A small-molecule ligand and the protein it binds are described below.
Small molecule (SMILES): CC(=O)N[C@H]1[C@H](O[C@H]2[C@H](O)[C@@H](NC(C)=O)CO[C@@H]2CO[C@@H]2O[C@@H](C)[C@@H](O)[C@@H](O)[C@@H]2O)O[C@H](CO)[C@@H](O[C@@H]2O[C@H](CO)[C@@H](O)[C@H](O)[C@@H]2O)[C@@H]1O

Sequence of chain 1.F:
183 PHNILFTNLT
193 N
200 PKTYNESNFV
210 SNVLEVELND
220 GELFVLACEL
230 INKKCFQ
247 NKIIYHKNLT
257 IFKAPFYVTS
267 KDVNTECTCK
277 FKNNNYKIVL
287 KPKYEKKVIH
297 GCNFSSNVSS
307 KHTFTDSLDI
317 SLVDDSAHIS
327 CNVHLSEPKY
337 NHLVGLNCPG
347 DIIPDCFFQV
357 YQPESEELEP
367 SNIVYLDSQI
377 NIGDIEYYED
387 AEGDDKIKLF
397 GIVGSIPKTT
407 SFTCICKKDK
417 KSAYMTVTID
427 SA

Sequence of chain 1.J:
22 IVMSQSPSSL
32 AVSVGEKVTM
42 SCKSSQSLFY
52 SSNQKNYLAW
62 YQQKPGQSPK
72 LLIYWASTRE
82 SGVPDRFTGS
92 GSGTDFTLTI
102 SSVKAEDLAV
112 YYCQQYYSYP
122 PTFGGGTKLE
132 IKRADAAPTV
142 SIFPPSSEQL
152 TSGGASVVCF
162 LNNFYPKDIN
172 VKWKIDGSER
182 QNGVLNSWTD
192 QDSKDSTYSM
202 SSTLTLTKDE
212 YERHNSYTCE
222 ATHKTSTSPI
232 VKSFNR

Binding-site contacts:
Ligand atom C8 contacts residue GLU205 of chain 1.F at 3.2 Å.
Ligand atom O7 contacts residue LYS56 of chain 1.J at 3.6 Å.
Ligand atom C2 contacts residue ASN204 of chain 1.F at 2.5 Å.
Ligand atom C3 contacts residue ASN54 of chain 1.J at 3.2 Å.
Ligand atom C6 contacts residue THR202 of chain 1.F at 3.2 Å.
Ligand atom N2 contacts residue ASN204 of chain 1.F at 2.9 Å (h-bond).
Ligand atom C6 contacts residue SER53 of chain 1.J at 3.7 Å.
Ligand atom C7 contacts residue ASN204 of chain 1.F at 3.1 Å.
Ligand atom C1 contacts residue SER53 of chain 1.J at 3.9 Å.
Ligand atom N2 contacts residue TYR51 of chain 1.J at 3.9 Å.
Ligand atom O6 contacts residue SER53 of chain 1.J at 3.6 Å.
Ligand atom O4 contacts residue THR202 of chain 1.F at 3.3 Å.
Ligand atom C1 contacts residue ASN54 of chain 1.J at 4.0 Å.
Ligand atom C3 contacts residue ASN204 of chain 1.F at 3.8 Å.
Ligand atom C5 contacts residue ASN204 of chain 1.F at 3.7 Å.
Ligand atom C1 contacts residue ASN204 of chain 1.F at 1.4 Å.
Ligand atom C6 contacts residue ASN204 of chain 1.F at 3.9 Å.
Ligand atom O4 contacts residue SER53 of chain 1.J at 3.8 Å.
Ligand atom C8 contacts residue TYR51 of chain 1.J at 3.7 Å (hydrophobic).
Ligand atom C2 contacts residue GLN55 of chain 1.J at 3.6 Å.
Ligand atom O3 contacts residue GLN55 of chain 1.J at 4.0 Å.
Ligand atom C6 contacts residue LYS56 of chain 1.J at 3.8 Å.
Ligand atom O7 contacts residue ASN54 of chain 1.J at 3.6 Å (h-bond).
Ligand atom C8 contacts residue SER53 of chain 1.J at 4.0 Å.
Ligand atom N2 contacts residue SER53 of chain 1.J at 3.7 Å.
Ligand atom C5 contacts residue ASN54 of chain 1.J at 3.2 Å.
Ligand atom C2 contacts residue ASN54 of chain 1.J at 3.8 Å.
Ligand atom O5 contacts residue SER53 of chain 1.J at 3.0 Å (h-bond).
Ligand atom C4 contacts residue THR202 of chain 1.F at 4.0 Å.
Ligand atom O5 contacts residue ASN204 of chain 1.F at 2.4 Å (h-bond).
Ligand atom O7 contacts residue ASN204 of chain 1.F at 3.1 Å (h-bond).
Ligand atom O3 contacts residue SER53 of chain 1.J at 3.0 Å (h-bond).
Ligand atom C5 contacts residue ASN204 of chain 1.F at 4.1 Å.
Ligand atom C4 contacts residue ASN54 of chain 1.J at 3.3 Å.
Ligand atom O5 contacts residue ASN54 of chain 1.J at 4.1 Å.
Ligand atom C3 contacts residue SER53 of chain 1.J at 3.7 Å.
Ligand atom C3 contacts residue GLN55 of chain 1.J at 3.6 Å.
Ligand atom C5 contacts residue SER53 of chain 1.J at 4.0 Å.
Ligand atom C1 contacts residue SER206 of chain 1.F at 4.0 Å.
Ligand atom O4 contacts residue ASN54 of chain 1.J at 2.9 Å (h-bond).